A protein and the small-molecule ligand that binds it are described below.
Small molecule (SMILES): CC(=O)N[C@H]1[C@H](O[C@H]2[C@H](O)[C@@H](NC(C)=O)CO[C@@H]2CO)O[C@H](CO)[C@@H](O)[C@@H]1O

Sequence of chain 9.A:
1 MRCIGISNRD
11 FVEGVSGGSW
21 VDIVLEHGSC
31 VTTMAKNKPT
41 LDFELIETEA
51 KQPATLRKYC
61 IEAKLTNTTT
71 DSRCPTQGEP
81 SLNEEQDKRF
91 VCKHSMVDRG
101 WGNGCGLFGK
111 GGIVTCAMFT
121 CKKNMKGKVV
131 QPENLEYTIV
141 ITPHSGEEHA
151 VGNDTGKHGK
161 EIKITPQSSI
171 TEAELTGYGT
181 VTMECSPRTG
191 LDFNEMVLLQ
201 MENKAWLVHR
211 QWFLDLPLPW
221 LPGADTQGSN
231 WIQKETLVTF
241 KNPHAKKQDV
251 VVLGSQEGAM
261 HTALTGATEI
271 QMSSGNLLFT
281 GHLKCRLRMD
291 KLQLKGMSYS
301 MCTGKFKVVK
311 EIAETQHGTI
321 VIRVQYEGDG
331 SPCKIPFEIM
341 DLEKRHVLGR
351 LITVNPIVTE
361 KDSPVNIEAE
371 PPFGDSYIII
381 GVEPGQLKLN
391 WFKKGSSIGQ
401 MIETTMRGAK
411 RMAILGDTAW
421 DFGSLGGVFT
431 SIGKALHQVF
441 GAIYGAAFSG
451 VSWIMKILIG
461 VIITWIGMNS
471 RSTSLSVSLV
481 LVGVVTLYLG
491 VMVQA

Sequence of chain 55.A:
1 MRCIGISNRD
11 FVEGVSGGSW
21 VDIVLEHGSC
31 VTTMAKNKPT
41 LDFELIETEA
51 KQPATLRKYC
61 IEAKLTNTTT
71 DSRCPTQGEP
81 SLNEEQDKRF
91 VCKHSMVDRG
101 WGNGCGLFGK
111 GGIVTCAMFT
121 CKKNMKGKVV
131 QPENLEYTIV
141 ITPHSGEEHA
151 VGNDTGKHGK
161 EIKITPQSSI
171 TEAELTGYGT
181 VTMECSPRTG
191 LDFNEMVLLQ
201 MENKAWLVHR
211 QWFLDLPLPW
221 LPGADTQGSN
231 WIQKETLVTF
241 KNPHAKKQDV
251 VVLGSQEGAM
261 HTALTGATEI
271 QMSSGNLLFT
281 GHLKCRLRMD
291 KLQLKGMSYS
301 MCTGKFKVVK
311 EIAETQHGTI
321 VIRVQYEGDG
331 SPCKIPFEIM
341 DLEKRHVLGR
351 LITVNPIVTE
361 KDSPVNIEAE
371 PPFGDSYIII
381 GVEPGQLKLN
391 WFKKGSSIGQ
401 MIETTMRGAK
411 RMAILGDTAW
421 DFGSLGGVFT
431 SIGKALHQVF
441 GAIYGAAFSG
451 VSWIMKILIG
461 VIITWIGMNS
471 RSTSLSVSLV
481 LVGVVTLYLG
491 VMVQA

Binding-site contacts:
Ligand atom C5 contacts residue HIS149 of chain 55.A at 4.2 Å.
Ligand atom C2 contacts residue ASN153 of chain 55.A at 2.5 Å.
Ligand atom C3 contacts residue ASN153 of chain 55.A at 3.9 Å.
Ligand atom O5 contacts residue THR155 of chain 55.A at 3.9 Å.
Ligand atom O5 contacts residue HIS158 of chain 55.A at 3.2 Å.
Ligand atom O6 contacts residue HIS149 of chain 55.A at 3.5 Å.
Ligand atom C6 contacts residue GLY156 of chain 55.A at 3.8 Å.
Ligand atom C1 contacts residue HIS149 of chain 55.A at 3.6 Å.
Ligand atom C5 contacts residue HIS158 of chain 55.A at 4.0 Å.
Ligand atom C3 contacts residue HIS149 of chain 55.A at 4.3 Å.
Ligand atom C1 contacts residue ASN153 of chain 55.A at 1.4 Å.
Ligand atom N2 contacts residue HIS149 of chain 55.A at 4.2 Å.
Ligand atom O5 contacts residue HIS149 of chain 55.A at 3.6 Å (h-bond).
Ligand atom O5 contacts residue ASN153 of chain 55.A at 2.3 Å (h-bond).
Ligand atom C8 contacts residue ASN153 of chain 55.A at 4.5 Å.
Ligand atom O6 contacts residue HIS158 of chain 55.A at 3.5 Å.
Ligand atom N2 contacts residue ASN153 of chain 55.A at 3.1 Å (h-bond).
Ligand atom C4 contacts residue ASN153 of chain 55.A at 4.2 Å.
Ligand atom C1 contacts residue HIS158 of chain 55.A at 4.2 Å.
Ligand atom O5 contacts residue GLY156 of chain 55.A at 4.1 Å.
Ligand atom O3 contacts residue HIS149 of chain 55.A at 4.2 Å.
Ligand atom C5 contacts residue ASN153 of chain 55.A at 3.6 Å.
Ligand atom O7 contacts residue HIS149 of chain 55.A at 3.3 Å.
Ligand atom C8 contacts residue GLY102 of chain 9.A at 3.5 Å.
Ligand atom C1 contacts residue THR155 of chain 55.A at 3.9 Å.
Ligand atom C7 contacts residue ASN153 of chain 55.A at 4.1 Å.
Ligand atom C5 contacts residue GLY156 of chain 55.A at 4.1 Å.
Ligand atom C6 contacts residue HIS158 of chain 55.A at 3.6 Å.
Ligand atom C7 contacts residue HIS149 of chain 55.A at 4.3 Å.
Ligand atom C4 contacts residue HIS149 of chain 55.A at 3.7 Å.
Ligand atom C2 contacts residue HIS149 of chain 55.A at 3.4 Å.